Binding-site contacts:
Ligand atom CD1 contacts residue THR349 of chain 36.A at 4.3 Å.
Ligand atom CG2 contacts residue PHE71 of chain 36.A at 4.0 Å (hydrophobic).

Sequence of chain 36.A:
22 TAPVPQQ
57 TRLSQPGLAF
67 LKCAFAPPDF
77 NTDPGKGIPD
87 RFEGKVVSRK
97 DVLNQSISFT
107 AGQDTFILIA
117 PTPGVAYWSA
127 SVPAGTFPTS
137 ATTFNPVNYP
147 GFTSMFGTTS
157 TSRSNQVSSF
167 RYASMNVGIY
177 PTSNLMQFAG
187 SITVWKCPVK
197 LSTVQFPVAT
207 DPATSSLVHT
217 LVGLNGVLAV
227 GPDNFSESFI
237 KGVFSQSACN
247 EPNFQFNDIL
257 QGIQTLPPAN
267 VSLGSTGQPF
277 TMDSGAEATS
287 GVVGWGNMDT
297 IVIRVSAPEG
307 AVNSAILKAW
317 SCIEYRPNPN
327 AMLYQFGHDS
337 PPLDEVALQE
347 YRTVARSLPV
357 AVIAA

A small-molecule ligand and the protein it binds are described below.
Small molecule (SMILES): CC[C@H](C)[C@@H](C=O)NC(=O)[C@H](CO)NC(=O)[C@H](CCCCN)NC(=O)[C@@H](N)C(C)C